Sequence of chain 47.B:
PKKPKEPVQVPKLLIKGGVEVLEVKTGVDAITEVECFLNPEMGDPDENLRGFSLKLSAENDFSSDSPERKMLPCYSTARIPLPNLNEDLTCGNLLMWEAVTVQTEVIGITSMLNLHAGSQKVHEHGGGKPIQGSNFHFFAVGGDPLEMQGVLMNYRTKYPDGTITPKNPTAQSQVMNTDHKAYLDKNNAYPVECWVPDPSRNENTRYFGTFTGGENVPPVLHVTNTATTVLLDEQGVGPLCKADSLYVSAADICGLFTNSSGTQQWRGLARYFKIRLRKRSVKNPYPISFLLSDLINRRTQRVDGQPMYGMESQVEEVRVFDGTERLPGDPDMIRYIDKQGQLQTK

Binding-site contacts:
Ligand atom O9 contacts residue LYS68 of chain 47.C at 2.9 Å (salt-bridge).
Ligand atom C11 contacts residue PHE75 of chain 47.D at 3.3 Å (hydrophobic).
Ligand atom C1 contacts residue ASN272 of chain 47.C at 4.1 Å.
Ligand atom C5 contacts residue ASN272 of chain 47.C at 4.1 Å.
Ligand atom O10 contacts residue PHE75 of chain 47.D at 3.8 Å.
Ligand atom C1 contacts residue SER274 of chain 47.C at 4.1 Å.
Ligand atom O8 contacts residue THR276 of chain 47.C at 3.6 Å.
Ligand atom C1 contacts residue LYS68 of chain 47.C at 3.6 Å.
Ligand atom C11 contacts residue HIS138 of chain 47.B at 3.1 Å.
Ligand atom C11 contacts residue PHE65 of chain 47.C at 3.4 Å (hydrophobic).
Ligand atom O1A contacts residue THR276 of chain 47.C at 2.3 Å (h-bond).
Ligand atom C9 contacts residue LEU67 of chain 47.C at 4.1 Å (hydrophobic).
Ligand atom O8 contacts residue GLN278 of chain 47.C at 3.4 Å (h-bond).
Ligand atom O7 contacts residue LEU62 of chain 47.C at 4.0 Å.
Ligand atom C6 contacts residue ASN272 of chain 47.C at 3.7 Å.
Ligand atom O1A contacts residue ASN272 of chain 47.C at 3.6 Å (h-bond).
Ligand atom C10 contacts residue ASN272 of chain 47.C at 3.9 Å.
Ligand atom C1 contacts residue THR276 of chain 47.C at 3.2 Å.
Ligand atom N5 contacts residue ASN272 of chain 47.C at 3.2 Å (h-bond).
Ligand atom O9 contacts residue LEU67 of chain 47.C at 3.4 Å.
Ligand atom C10 contacts residue PHE75 of chain 47.D at 4.1 Å (hydrophobic).
Ligand atom C10 contacts residue GLN278 of chain 47.C at 4.0 Å.
Ligand atom O1B contacts residue LYS68 of chain 47.C at 3.9 Å.
Ligand atom C11 contacts residue ASN272 of chain 47.C at 3.6 Å.
Ligand atom C8 contacts residue GLN278 of chain 47.C at 3.6 Å.
Ligand atom O1B contacts residue SER274 of chain 47.C at 2.9 Å (h-bond).
Ligand atom C7 contacts residue GLN278 of chain 47.C at 3.8 Å.
Ligand atom C6 contacts residue LYS68 of chain 47.C at 4.2 Å.
Ligand atom O8 contacts residue ASN272 of chain 47.C at 3.4 Å (h-bond).
Ligand atom C11 contacts residue SER274 of chain 47.C at 4.1 Å.
Ligand atom O1B contacts residue THR276 of chain 47.C at 3.5 Å (h-bond).
Ligand atom C9 contacts residue LYS68 of chain 47.C at 3.8 Å.
Ligand atom C11 contacts residue PHE270 of chain 47.C at 3.8 Å (hydrophobic).
Ligand atom O9 contacts residue GLN278 of chain 47.C at 3.9 Å.
Ligand atom O1A contacts residue LYS68 of chain 47.C at 2.8 Å.
Ligand atom C11 contacts residue GLN278 of chain 47.C at 3.5 Å.
Ligand atom O8 contacts residue LYS68 of chain 47.C at 3.4 Å.
Ligand atom C9 contacts residue GLN278 of chain 47.C at 3.1 Å.
Ligand atom C11 contacts residue THR276 of chain 47.C at 3.3 Å.
Ligand atom N5 contacts residue GLN278 of chain 47.C at 3.7 Å.

This small molecule binds to this protein.
Small molecule (SMILES): CC(=O)N[C@H]1[C@H]([C@H](O)[C@H](O)CO)O[C@@](O[C@H](CO)[C@@H](O)[C@@H]2O[C@@H](C(=O)O)C[C@H](O)[C@H]2NC(C)=O)(C(=O)O)C[C@@H]1O

Sequence of chain 47.D:
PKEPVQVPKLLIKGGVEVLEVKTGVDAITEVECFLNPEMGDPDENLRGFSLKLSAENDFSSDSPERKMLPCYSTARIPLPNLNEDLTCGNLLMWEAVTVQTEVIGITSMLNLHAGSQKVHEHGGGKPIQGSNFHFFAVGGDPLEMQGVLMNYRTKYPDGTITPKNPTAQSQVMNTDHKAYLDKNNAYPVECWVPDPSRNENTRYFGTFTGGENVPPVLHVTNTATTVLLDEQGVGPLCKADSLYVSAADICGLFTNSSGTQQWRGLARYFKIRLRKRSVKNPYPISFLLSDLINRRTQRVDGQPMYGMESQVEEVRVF

Sequence of chain 47.C:
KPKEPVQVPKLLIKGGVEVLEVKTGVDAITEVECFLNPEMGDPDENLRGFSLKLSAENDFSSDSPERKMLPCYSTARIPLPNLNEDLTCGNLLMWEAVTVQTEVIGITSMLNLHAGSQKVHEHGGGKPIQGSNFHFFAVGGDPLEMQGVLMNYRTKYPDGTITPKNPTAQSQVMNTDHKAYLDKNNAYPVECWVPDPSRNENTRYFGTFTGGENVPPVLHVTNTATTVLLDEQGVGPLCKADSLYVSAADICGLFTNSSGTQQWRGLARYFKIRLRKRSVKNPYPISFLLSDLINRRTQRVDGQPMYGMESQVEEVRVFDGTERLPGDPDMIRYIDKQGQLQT